Binding-site contacts:
Ligand atom C5 contacts residue TYR212 of chain 1.D at 3.7 Å (hydrophobic).
Ligand atom O1 contacts residue PHE205 of chain 1.D at 3.4 Å.
Ligand atom C6' contacts residue TYR212 of chain 1.D at 3.4 Å (hydrophobic).
Ligand atom O2 contacts residue GLY199 of chain 1.D at 3.7 Å.
Ligand atom O1 contacts residue SER209 of chain 1.D at 3.6 Å.
Ligand atom C5' contacts residue TYR167 of chain 1.D at 3.5 Å (hydrophobic).
Ligand atom C4 contacts residue GLY199 of chain 1.D at 3.7 Å.
Ligand atom C2' contacts residue PHE205 of chain 1.D at 3.7 Å (hydrophobic).
Ligand atom C2' contacts residue VAL208 of chain 1.D at 3.6 Å (hydrophobic).
Ligand atom O3 contacts residue GLY199 of chain 1.D at 2.9 Å (h-bond).
Ligand atom C2 contacts residue PHE205 of chain 1.D at 3.5 Å (hydrophobic).
Ligand atom O4 contacts residue ALA228 of chain 1.D at 3.3 Å.
Ligand atom C1' contacts residue NAP1 of chain 1.M at 3.1 Å.
Ligand atom C4 contacts residue NAP1 of chain 1.M at 3.6 Å.
Ligand atom O3 contacts residue GLY198 of chain 1.D at 3.6 Å.
Ligand atom C2 contacts residue TYR212 of chain 1.D at 3.4 Å (hydrophobic).
Ligand atom C3 contacts residue NAP1 of chain 1.M at 3.4 Å.
Ligand atom C2' contacts residue NAP1 of chain 1.M at 3.1 Å.
Ligand atom O1 contacts residue TYR212 of chain 1.D at 3.3 Å.
Ligand atom CM contacts residue NAP1 of chain 1.M at 3.4 Å.
Ligand atom C5 contacts residue GLY199 of chain 1.D at 3.4 Å.
Ligand atom O2 contacts residue TYR212 of chain 1.D at 3.5 Å (h-bond).
Ligand atom C8 contacts residue TYR212 of chain 1.D at 3.4 Å (hydrophobic).
Ligand atom C2 contacts residue VAL208 of chain 1.D at 3.5 Å (hydrophobic).
Ligand atom CM contacts residue VAL106 of chain 1.D at 3.6 Å (hydrophobic).
Ligand atom C4' contacts residue NAP1 of chain 1.M at 3.5 Å.
Ligand atom CM contacts residue VAL107 of chain 1.D at 3.3 Å (hydrophobic).
Ligand atom O2 contacts residue NAP1 of chain 1.M at 3.2 Å.
Ligand atom O3 contacts residue ASN154 of chain 1.D at 3.5 Å (h-bond).
Ligand atom C4A contacts residue GLY199 of chain 1.D at 3.4 Å.
Ligand atom C4A contacts residue TYR212 of chain 1.D at 3.5 Å (hydrophobic).
Ligand atom C3' contacts residue NAP1 of chain 1.M at 3.4 Å.
Ligand atom C3 contacts residue TYR212 of chain 1.D at 3.2 Å (hydrophobic).
Ligand atom C8A contacts residue PHE205 of chain 1.D at 3.5 Å (hydrophobic).
Ligand atom C5' contacts residue NAP1 of chain 1.M at 3.4 Å.
Ligand atom C4 contacts residue TYR212 of chain 1.D at 3.4 Å (hydrophobic).
Ligand atom C8 contacts residue PHE205 of chain 1.D at 3.6 Å (hydrophobic).
Ligand atom C6' contacts residue NAP1 of chain 1.M at 3.1 Å.
Ligand atom C7 contacts residue TYR212 of chain 1.D at 3.6 Å (hydrophobic).
Ligand atom C8A contacts residue TYR212 of chain 1.D at 3.2 Å (hydrophobic).

Sequence of chain 1.D:
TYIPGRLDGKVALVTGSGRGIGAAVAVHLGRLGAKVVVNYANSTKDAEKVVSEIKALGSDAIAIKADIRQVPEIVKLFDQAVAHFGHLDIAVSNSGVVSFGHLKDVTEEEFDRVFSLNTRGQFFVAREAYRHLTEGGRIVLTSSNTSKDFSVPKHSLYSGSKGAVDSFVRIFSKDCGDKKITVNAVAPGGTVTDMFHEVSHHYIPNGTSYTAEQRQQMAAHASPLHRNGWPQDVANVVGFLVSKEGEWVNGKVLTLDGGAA

A protein and the small-molecule ligand that binds it are described below.
Small molecule (SMILES): COc1ccc(-c2coc3cc(O)cc(O)c3c2=O)cc1